A small-molecule ligand and the protein it binds are described below.
Small molecule (SMILES): Cc1cc(CCCOc2c(C)cc(-c3noc(C(F)(F)F)n3)cc2C)on1

Binding-site contacts:
Ligand atom C2B contacts residue ILE98 of chain 5.A at 3.7 Å (hydrophobic).
Ligand atom C4 contacts residue LEU100 of chain 5.A at 3.7 Å (hydrophobic).
Ligand atom F3 contacts residue PHE179 of chain 5.A at 3.0 Å.
Ligand atom C4B contacts residue ILE98 of chain 5.A at 3.8 Å (hydrophobic).
Ligand atom C4 contacts residue TYR190 of chain 5.A at 3.6 Å (hydrophobic).
Ligand atom F3 contacts residue VAL168 of chain 5.A at 3.0 Å.
Ligand atom CM4 contacts residue TYR144 of chain 5.A at 3.8 Å (hydrophobic).
Ligand atom O1A contacts residue LEU217 of chain 5.A at 3.0 Å.
Ligand atom N3A contacts residue TYR144 of chain 5.A at 3.5 Å.
Ligand atom CM2 contacts residue ILE122 of chain 5.A at 3.8 Å (hydrophobic).
Ligand atom O1A contacts residue PHE179 of chain 5.A at 3.3 Å.
Ligand atom CM6 contacts residue LEU184 of chain 5.A at 3.4 Å (hydrophobic).
Ligand atom F1 contacts residue TYR144 of chain 5.A at 3.3 Å.
Ligand atom F2 contacts residue TYR144 of chain 5.A at 3.0 Å.
Ligand atom C2A contacts residue PHE179 of chain 5.A at 3.6 Å (hydrophobic).
Ligand atom N1A contacts residue LEU217 of chain 5.A at 3.3 Å.
Ligand atom C6B contacts residue LEU181 of chain 5.A at 3.3 Å (hydrophobic).
Ligand atom C3A contacts residue PHE179 of chain 5.A at 3.1 Å (hydrophobic).
Ligand atom C5B contacts residue LEU181 of chain 5.A at 3.5 Å (hydrophobic).
Ligand atom C6B contacts residue ILE98 of chain 5.A at 3.7 Å (hydrophobic).
Ligand atom C5B contacts residue ILE98 of chain 5.A at 3.5 Å (hydrophobic).
Ligand atom F1 contacts residue PHE179 of chain 5.A at 3.8 Å.
Ligand atom F2 contacts residue TYR142 of chain 5.A at 2.8 Å.
Ligand atom F2 contacts residue MET143 of chain 5.A at 3.3 Å.
Ligand atom O1B contacts residue ILE98 of chain 5.A at 3.3 Å.
Ligand atom N1A contacts residue MET124 of chain 5.A at 3.5 Å.
Ligand atom CM6 contacts residue LEU181 of chain 5.A at 3.5 Å (hydrophobic).
Ligand atom CM3 contacts residue ASN212 of chain 5.A at 3.5 Å.
Ligand atom C1B contacts residue ILE98 of chain 5.A at 3.4 Å (hydrophobic).
Ligand atom CM4 contacts residue PHE179 of chain 5.A at 3.5 Å (hydrophobic).
Ligand atom O1A contacts residue MET124 of chain 5.A at 3.2 Å.
Ligand atom C3A contacts residue LEU217 of chain 5.A at 3.6 Å (hydrophobic).
Ligand atom F3 contacts residue TYR142 of chain 5.A at 3.8 Å.
Ligand atom CM2 contacts residue ILE77 of chain 5.A at 3.1 Å (hydrophobic).
Ligand atom N3A contacts residue PHE179 of chain 5.A at 3.4 Å.
Ligand atom F2 contacts residue ALA166 of chain 5.A at 3.5 Å.
Ligand atom O1 contacts residue MET214 of chain 5.A at 3.5 Å (h-bond).
Ligand atom N2 contacts residue MET214 of chain 5.A at 3.8 Å.
Ligand atom F1 contacts residue ALA166 of chain 5.A at 3.6 Å.
Ligand atom N1A contacts residue PHE179 of chain 5.A at 3.6 Å.

Sequence of chain 5.A:
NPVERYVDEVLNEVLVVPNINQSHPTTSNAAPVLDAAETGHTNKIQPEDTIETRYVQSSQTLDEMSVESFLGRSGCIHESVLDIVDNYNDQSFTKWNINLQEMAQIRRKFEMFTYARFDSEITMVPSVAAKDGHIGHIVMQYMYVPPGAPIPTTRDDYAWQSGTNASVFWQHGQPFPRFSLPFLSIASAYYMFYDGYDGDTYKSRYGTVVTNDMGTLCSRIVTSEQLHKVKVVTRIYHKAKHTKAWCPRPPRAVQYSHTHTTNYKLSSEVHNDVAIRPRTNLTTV